Binding-site contacts:
Ligand atom OA contacts residue GLY38 of chain 1.C at 3.5 Å.
Ligand atom C2 contacts residue GLY196 of chain 1.C at 3.7 Å.
Ligand atom C6 contacts residue GLU197 of chain 1.C at 3.8 Å.
Ligand atom C2A contacts residue GLU193 of chain 1.C at 3.4 Å.
Ligand atom C6 contacts residue GLU193 of chain 1.C at 3.6 Å.
Ligand atom OP1 contacts residue GLY255 of chain 1.C at 3.6 Å.
Ligand atom OP3 contacts residue GLY218 of chain 1.C at 3.5 Å.
Ligand atom OP4 contacts residue GLY218 of chain 1.C at 3.5 Å.
Ligand atom CGA contacts residue TYR95 of chain 1.C at 3.7 Å (hydrophobic).
Ligand atom CA contacts residue TYR95 of chain 1.C at 3.8 Å (hydrophobic).
Ligand atom C4 contacts residue LEU216 of chain 1.C at 3.6 Å (hydrophobic).
Ligand atom OP1 contacts residue THR220 of chain 1.C at 2.8 Å (h-bond).
Ligand atom OE1 contacts residue TYR95 of chain 1.C at 3.6 Å (h-bond).
Ligand atom N1 contacts residue GLU193 of chain 1.C at 2.9 Å (salt-bridge).
Ligand atom C5 contacts residue GLY196 of chain 1.C at 3.4 Å.
Ligand atom C4 contacts residue GLY196 of chain 1.C at 3.3 Å.
Ligand atom C4A contacts residue GLY196 of chain 1.C at 3.6 Å.
Ligand atom NA contacts residue GLY196 of chain 1.C at 2.8 Å (h-bond).
Ligand atom P contacts residue GLY218 of chain 1.C at 3.9 Å.
Ligand atom OP1 contacts residue THR256 of chain 1.C at 3.7 Å.
Ligand atom OP1 contacts residue GLY218 of chain 1.C at 3.7 Å.
Ligand atom C5 contacts residue LEU216 of chain 1.C at 3.7 Å (hydrophobic).
Ligand atom C3 contacts residue GLY196 of chain 1.C at 3.7 Å.
Ligand atom N1 contacts residue GLU197 of chain 1.C at 3.9 Å.
Ligand atom OXT contacts residue THR256 of chain 1.C at 3.2 Å (h-bond).
Ligand atom C2A contacts residue ARG148 of chain 1.C at 3.0 Å.
Ligand atom OP3 contacts residue ILE219 of chain 1.C at 2.8 Å (h-bond).
Ligand atom OP2 contacts residue THR256 of chain 1.C at 2.7 Å (h-bond).
Ligand atom C2A contacts residue SER195 of chain 1.C at 3.7 Å.
Ligand atom C3 contacts residue LEU216 of chain 1.C at 3.7 Å (hydrophobic).
Ligand atom N1 contacts residue LEU216 of chain 1.C at 3.6 Å.
Ligand atom C3 contacts residue TYR164 of chain 1.C at 3.6 Å (hydrophobic).
Ligand atom C4A contacts residue LYS159 of chain 1.C at 3.6 Å.
Ligand atom P contacts residue ILE219 of chain 1.C at 3.6 Å.
Ligand atom OP3 contacts residue ARG59 of chain 1.C at 2.9 Å (salt-bridge).
Ligand atom O3 contacts residue TYR164 of chain 1.C at 2.7 Å (h-bond).
Ligand atom OP1 contacts residue ILE219 of chain 1.C at 3.2 Å (h-bond).
Ligand atom P contacts residue THR256 of chain 1.C at 3.7 Å.
Ligand atom OA contacts residue TYR95 of chain 1.C at 2.6 Å (h-bond).
Ligand atom OXT contacts residue ALA257 of chain 1.C at 2.7 Å (h-bond).

Sequence of chain 1.F:
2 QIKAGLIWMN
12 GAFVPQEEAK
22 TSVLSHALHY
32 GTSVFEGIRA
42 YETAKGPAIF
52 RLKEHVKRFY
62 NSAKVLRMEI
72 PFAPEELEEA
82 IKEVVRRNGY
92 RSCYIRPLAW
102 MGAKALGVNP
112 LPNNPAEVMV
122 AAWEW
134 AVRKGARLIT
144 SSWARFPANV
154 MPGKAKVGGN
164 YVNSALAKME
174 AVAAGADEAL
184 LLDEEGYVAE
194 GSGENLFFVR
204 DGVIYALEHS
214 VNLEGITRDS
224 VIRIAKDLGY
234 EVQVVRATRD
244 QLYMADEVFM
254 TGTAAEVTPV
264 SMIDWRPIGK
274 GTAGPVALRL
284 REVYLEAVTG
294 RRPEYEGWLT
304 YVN

A small-molecule ligand and the protein it binds are described below.
Small molecule (SMILES): Cc1[nH+]cc(COP(=O)(O)O)c(CN[C@@H](CCC(=O)O)C(=O)O)c1O

Sequence of chain 1.C:
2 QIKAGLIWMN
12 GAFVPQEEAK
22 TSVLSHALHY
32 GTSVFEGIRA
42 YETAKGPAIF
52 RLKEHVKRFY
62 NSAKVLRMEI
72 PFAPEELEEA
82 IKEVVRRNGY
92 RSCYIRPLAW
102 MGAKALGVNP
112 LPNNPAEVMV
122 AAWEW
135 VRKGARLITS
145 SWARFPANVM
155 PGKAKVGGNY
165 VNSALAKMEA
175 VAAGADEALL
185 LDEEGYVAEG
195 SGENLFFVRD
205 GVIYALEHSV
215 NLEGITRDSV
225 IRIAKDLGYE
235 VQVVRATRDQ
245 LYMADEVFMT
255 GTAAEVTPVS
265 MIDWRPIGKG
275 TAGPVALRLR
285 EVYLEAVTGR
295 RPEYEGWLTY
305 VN